Binding-site contacts:
Ligand atom O7 contacts residue LEU345 of chain 1.C at 3.6 Å (h-bond).
Ligand atom O5 contacts residue SER346 of chain 1.C at 3.7 Å.
Ligand atom O7 contacts residue PRO372 of chain 1.C at 3.5 Å.
Ligand atom C8 contacts residue PRO372 of chain 1.C at 3.3 Å (hydrophobic).
Ligand atom C1 contacts residue LEU345 of chain 1.C at 4.0 Å (hydrophobic).
Ligand atom C2 contacts residue ASN373 of chain 1.C at 2.5 Å.
Ligand atom C1 contacts residue ASN373 of chain 1.C at 1.4 Å.
Ligand atom C4 contacts residue ASN373 of chain 1.C at 4.3 Å.
Ligand atom C7 contacts residue LEU345 of chain 1.C at 4.2 Å (hydrophobic).
Ligand atom C7 contacts residue PRO372 of chain 1.C at 3.4 Å (hydrophobic).
Ligand atom C7 contacts residue ASN373 of chain 1.C at 3.9 Å.
Ligand atom O6 contacts residue GLU318 of chain 1.C at 3.8 Å.
Ligand atom O6 contacts residue ARG348 of chain 1.C at 3.8 Å.
Ligand atom C6 contacts residue SER346 of chain 1.C at 3.6 Å.
Ligand atom N2 contacts residue LEU345 of chain 1.C at 4.3 Å.
Ligand atom C2 contacts residue LEU345 of chain 1.C at 3.9 Å (hydrophobic).
Ligand atom N2 contacts residue ASN373 of chain 1.C at 3.0 Å (h-bond).
Ligand atom C5 contacts residue SER346 of chain 1.C at 4.2 Å.
Ligand atom O5 contacts residue ASN373 of chain 1.C at 2.3 Å (h-bond).
Ligand atom O5 contacts residue LEU345 of chain 1.C at 4.4 Å.
Ligand atom N2 contacts residue PRO372 of chain 1.C at 4.1 Å.
Ligand atom C3 contacts residue ASN373 of chain 1.C at 3.9 Å.
Ligand atom C1 contacts residue SER346 of chain 1.C at 4.4 Å.
Ligand atom C4 contacts residue SER346 of chain 1.C at 4.4 Å.
Ligand atom C5 contacts residue ASN373 of chain 1.C at 3.6 Å.
Ligand atom O6 contacts residue SER346 of chain 1.C at 3.9 Å.
Ligand atom O7 contacts residue ASN373 of chain 1.C at 4.2 Å.

A small-molecule ligand and the protein it binds are described below.
Small molecule (SMILES): CC(=O)N[C@@H]1[C@@H](O)[C@H](O)[C@@H](CO)O[C@H]1O

Sequence of chain 1.C:
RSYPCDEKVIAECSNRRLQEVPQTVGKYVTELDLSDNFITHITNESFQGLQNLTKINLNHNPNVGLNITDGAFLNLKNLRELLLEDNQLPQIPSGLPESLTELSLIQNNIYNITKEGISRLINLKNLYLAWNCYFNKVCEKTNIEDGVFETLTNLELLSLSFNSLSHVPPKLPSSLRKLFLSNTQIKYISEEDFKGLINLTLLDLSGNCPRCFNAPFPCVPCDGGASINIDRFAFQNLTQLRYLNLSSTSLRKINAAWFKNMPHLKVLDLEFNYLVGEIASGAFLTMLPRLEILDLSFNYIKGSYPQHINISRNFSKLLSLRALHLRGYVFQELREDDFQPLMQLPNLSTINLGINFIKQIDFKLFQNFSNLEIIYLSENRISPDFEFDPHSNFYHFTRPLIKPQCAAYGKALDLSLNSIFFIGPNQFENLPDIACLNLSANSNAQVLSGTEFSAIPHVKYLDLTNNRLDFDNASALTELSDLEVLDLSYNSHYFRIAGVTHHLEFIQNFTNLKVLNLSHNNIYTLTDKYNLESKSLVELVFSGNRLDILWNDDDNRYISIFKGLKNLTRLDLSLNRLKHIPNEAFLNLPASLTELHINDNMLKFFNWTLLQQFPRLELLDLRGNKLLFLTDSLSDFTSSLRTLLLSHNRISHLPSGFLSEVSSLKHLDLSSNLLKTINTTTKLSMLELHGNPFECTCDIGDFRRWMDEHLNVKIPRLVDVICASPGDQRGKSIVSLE